Sequence of chain 1.D:
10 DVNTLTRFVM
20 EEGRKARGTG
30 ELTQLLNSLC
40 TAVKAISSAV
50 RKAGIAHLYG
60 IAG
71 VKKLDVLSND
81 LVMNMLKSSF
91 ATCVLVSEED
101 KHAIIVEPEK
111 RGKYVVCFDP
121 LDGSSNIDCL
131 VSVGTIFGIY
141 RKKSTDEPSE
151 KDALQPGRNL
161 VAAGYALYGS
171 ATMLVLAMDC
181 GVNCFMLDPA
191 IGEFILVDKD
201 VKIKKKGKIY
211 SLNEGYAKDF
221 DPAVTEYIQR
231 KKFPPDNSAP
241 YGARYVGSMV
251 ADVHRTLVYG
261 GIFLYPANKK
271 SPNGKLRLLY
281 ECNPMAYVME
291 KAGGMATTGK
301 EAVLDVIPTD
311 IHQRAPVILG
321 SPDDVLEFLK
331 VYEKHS

This small molecule binds to this protein.
Small molecule (SMILES): O=P(O)(O)OC[C@H]1O[C@](O)(COP(=O)(O)O)[C@@H](O)[C@@H]1O

Binding-site contacts:
Ligand atom C1 contacts residue LYS275 of chain 1.D at 3.6 Å.
Ligand atom O3P contacts residue SER124 of chain 1.D at 3.6 Å (h-bond).
Ligand atom O6 contacts residue LYS275 of chain 1.D at 3.1 Å (salt-bridge).
Ligand atom C6 contacts residue GLY247 of chain 1.D at 3.6 Å.
Ligand atom O1P contacts residue ASP119 of chain 1.D at 3.1 Å (salt-bridge).
Ligand atom O1P contacts residue MG1 of chain 1.S at 2.3 Å.
Ligand atom O3P contacts residue GLU98 of chain 1.D at 3.4 Å (salt-bridge).
Ligand atom O1P contacts residue GLU98 of chain 1.D at 3.2 Å (salt-bridge).
Ligand atom P2 contacts residue ASN213 of chain 1.D at 3.5 Å.
Ligand atom O6P contacts residue ARG244 of chain 1.C at 3.5 Å (salt-bridge).
Ligand atom O4P contacts residue TYR216 of chain 1.D at 2.7 Å (h-bond).
Ligand atom O1 contacts residue ARG277 of chain 1.D at 3.3 Å (salt-bridge).
Ligand atom C6 contacts residue TYR245 of chain 1.D at 3.3 Å (hydrophobic).
Ligand atom C1 contacts residue MG1 of chain 1.T at 3.7 Å.
Ligand atom O1 contacts residue ASP122 of chain 1.D at 3.2 Å (salt-bridge).
Ligand atom O1P contacts residue MG1 of chain 1.T at 2.4 Å.
Ligand atom O5 contacts residue LYS275 of chain 1.D at 2.8 Å (salt-bridge).
Ligand atom O1P contacts residue ASP122 of chain 1.D at 3.7 Å.
Ligand atom O6P contacts residue ASN213 of chain 1.D at 2.6 Å (h-bond).
Ligand atom O5P contacts residue ASN213 of chain 1.D at 3.7 Å.
Ligand atom O1 contacts residue MG1 of chain 1.T at 2.4 Å.
Ligand atom O3P contacts residue ARG277 of chain 1.D at 3.4 Å (salt-bridge).
Ligand atom O5P contacts residue ARG244 of chain 1.C at 2.7 Å (salt-bridge).
Ligand atom O2P contacts residue GLY123 of chain 1.D at 3.1 Å (h-bond).
Ligand atom O6P contacts residue TYR265 of chain 1.D at 3.6 Å.
Ligand atom O6P contacts residue TYR245 of chain 1.D at 2.8 Å (h-bond).
Ligand atom O6 contacts residue TYR265 of chain 1.D at 3.6 Å.
Ligand atom C2 contacts residue LYS275 of chain 1.D at 3.6 Å.
Ligand atom C3 contacts residue ASP122 of chain 1.D at 3.6 Å.
Ligand atom P1 contacts residue MG1 of chain 1.T at 2.9 Å.
Ligand atom O3 contacts residue MET249 of chain 1.D at 3.0 Å (h-bond).
Ligand atom O2P contacts residue SER124 of chain 1.D at 2.6 Å (h-bond).
Ligand atom O4 contacts residue MET249 of chain 1.D at 3.3 Å (h-bond).
Ligand atom O1P contacts residue LEU121 of chain 1.D at 3.5 Å (h-bond).
Ligand atom O4P contacts residue TYR265 of chain 1.D at 2.4 Å (h-bond).
Ligand atom O3 contacts residue ASP122 of chain 1.D at 2.8 Å (salt-bridge).
Ligand atom C1 contacts residue ARG277 of chain 1.D at 3.5 Å.
Ligand atom O1 contacts residue GLU281 of chain 1.D at 3.2 Å (salt-bridge).
Ligand atom C4 contacts residue GLY247 of chain 1.D at 3.4 Å.
Ligand atom P2 contacts residue TYR265 of chain 1.D at 3.5 Å.

Sequence of chain 1.C:
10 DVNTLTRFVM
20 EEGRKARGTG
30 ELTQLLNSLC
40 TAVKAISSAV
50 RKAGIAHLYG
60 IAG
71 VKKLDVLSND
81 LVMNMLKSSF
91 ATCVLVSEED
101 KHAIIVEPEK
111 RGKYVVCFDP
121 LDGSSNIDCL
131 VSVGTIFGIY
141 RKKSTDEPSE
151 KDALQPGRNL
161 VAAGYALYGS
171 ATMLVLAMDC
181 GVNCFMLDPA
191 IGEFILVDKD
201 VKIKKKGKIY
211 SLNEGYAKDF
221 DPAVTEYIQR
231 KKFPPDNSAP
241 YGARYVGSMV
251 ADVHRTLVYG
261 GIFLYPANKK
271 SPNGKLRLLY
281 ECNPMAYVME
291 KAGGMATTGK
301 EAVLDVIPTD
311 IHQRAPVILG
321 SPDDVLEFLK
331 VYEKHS